Binding-site contacts:
Ligand atom OXT contacts residue LYS113 of chain 1.F at 2.7 Å (salt-bridge).
Ligand atom N contacts residue ARG110 of chain 1.F at 3.6 Å.
Ligand atom N contacts residue ASP63 of chain 1.F at 2.7 Å (salt-bridge).
Ligand atom N contacts residue TYR45 of chain 1.F at 4.0 Å.
Ligand atom O contacts residue LYS113 of chain 1.F at 3.6 Å.
Ligand atom CD1 contacts residue VAL131 of chain 1.F at 4.3 Å (hydrophobic).
Ligand atom C contacts residue ASN43 of chain 1.F at 3.7 Å.
Ligand atom CG1 contacts residue SER65 of chain 1.F at 3.6 Å.
Ligand atom N contacts residue SER65 of chain 1.F at 2.8 Å (h-bond).
Ligand atom CG2 contacts residue SER133 of chain 1.F at 3.4 Å.
Ligand atom CD1 contacts residue SER65 of chain 1.F at 3.6 Å.
Ligand atom C contacts residue LYS113 of chain 1.F at 3.5 Å.
Ligand atom CB contacts residue GLU107 of chain 1.F at 3.6 Å.
Ligand atom O contacts residue ASP63 of chain 1.F at 3.6 Å (salt-bridge).
Ligand atom CA contacts residue TYR45 of chain 1.F at 3.3 Å (hydrophobic).
Ligand atom N contacts residue GLU107 of chain 1.F at 3.0 Å (salt-bridge).
Ligand atom C contacts residue TYR45 of chain 1.F at 3.3 Å (hydrophobic).
Ligand atom CG2 contacts residue VAL131 of chain 1.F at 4.0 Å (hydrophobic).
Ligand atom CA contacts residue GLU107 of chain 1.F at 3.9 Å.
Ligand atom CA contacts residue SER65 of chain 1.F at 3.5 Å.
Ligand atom O contacts residue TYR45 of chain 1.F at 2.6 Å (h-bond).
Ligand atom CG2 contacts residue THR115 of chain 1.F at 4.2 Å.
Ligand atom CD1 contacts residue PHE77 of chain 1.F at 3.9 Å (hydrophobic).
Ligand atom CB contacts residue SER65 of chain 1.F at 4.1 Å.
Ligand atom CG1 contacts residue TYR81 of chain 1.F at 4.1 Å (hydrophobic).
Ligand atom OXT contacts residue GLU107 of chain 1.F at 3.8 Å.
Ligand atom C contacts residue ASP63 of chain 1.F at 3.2 Å.
Ligand atom CG1 contacts residue PHE104 of chain 1.F at 4.0 Å (hydrophobic).
Ligand atom CG1 contacts residue GLU107 of chain 1.F at 3.7 Å.
Ligand atom OXT contacts residue ASN43 of chain 1.F at 4.1 Å.
Ligand atom O contacts residue SER133 of chain 1.F at 4.1 Å.
Ligand atom O contacts residue ASN43 of chain 1.F at 2.7 Å (h-bond).
Ligand atom C contacts residue SER133 of chain 1.F at 4.2 Å.
Ligand atom CG2 contacts residue TYR45 of chain 1.F at 4.0 Å (hydrophobic).
Ligand atom OXT contacts residue SER133 of chain 1.F at 3.9 Å.
Ligand atom OXT contacts residue ARG110 of chain 1.F at 4.0 Å.
Ligand atom CD1 contacts residue TYR81 of chain 1.F at 4.0 Å (hydrophobic).
Ligand atom CA contacts residue ASP63 of chain 1.F at 3.4 Å.
Ligand atom CD1 contacts residue PHE104 of chain 1.F at 3.9 Å (hydrophobic).
Ligand atom OXT contacts residue ASP63 of chain 1.F at 3.5 Å.

A protein and the small-molecule ligand that binds it are described below.
Small molecule (SMILES): CC[C@H](C)[C@H](N)C(=O)O

Sequence of chain 1.F:
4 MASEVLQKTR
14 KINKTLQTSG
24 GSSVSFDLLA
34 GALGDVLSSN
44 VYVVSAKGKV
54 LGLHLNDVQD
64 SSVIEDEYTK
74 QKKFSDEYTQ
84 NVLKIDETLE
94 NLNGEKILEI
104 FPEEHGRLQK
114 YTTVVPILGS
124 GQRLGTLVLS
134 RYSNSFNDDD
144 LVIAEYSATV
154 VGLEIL